Sequence of chain 1.A:
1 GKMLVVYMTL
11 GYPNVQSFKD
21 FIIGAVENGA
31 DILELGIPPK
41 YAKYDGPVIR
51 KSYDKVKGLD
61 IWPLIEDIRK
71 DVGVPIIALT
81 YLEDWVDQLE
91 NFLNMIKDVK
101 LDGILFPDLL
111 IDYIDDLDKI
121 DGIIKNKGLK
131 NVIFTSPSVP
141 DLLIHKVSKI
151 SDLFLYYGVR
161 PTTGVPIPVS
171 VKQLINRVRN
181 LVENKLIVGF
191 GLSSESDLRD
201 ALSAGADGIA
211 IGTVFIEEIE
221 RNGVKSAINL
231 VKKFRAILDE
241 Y

Binding-site contacts:
Ligand atom O2P contacts residue GLY212 of chain 1.A at 3.5 Å.
Ligand atom C1 contacts residue GLU34 of chain 1.A at 2.8 Å.
Ligand atom C2 contacts residue THR163 of chain 1.A at 3.3 Å.
Ligand atom O3P contacts residue ALA210 of chain 1.A at 3.9 Å.
Ligand atom C1 contacts residue TYR7 of chain 1.A at 4.0 Å (hydrophobic).
Ligand atom O1 contacts residue TYR156 of chain 1.A at 2.8 Å (h-bond).
Ligand atom C2 contacts residue ILE49 of chain 1.A at 4.2 Å (hydrophobic).
Ligand atom P contacts residue THR213 of chain 1.A at 3.7 Å.
Ligand atom O3P contacts residue GLY212 of chain 1.A at 3.1 Å (h-bond).
Ligand atom C3 contacts residue THR163 of chain 1.A at 3.8 Å.
Ligand atom O2P contacts residue GLY164 of chain 1.A at 4.0 Å.
Ligand atom O4P contacts residue GLY191 of chain 1.A at 2.7 Å (h-bond).
Ligand atom C3 contacts residue GLY212 of chain 1.A at 3.8 Å.
Ligand atom O2 contacts residue ASP45 of chain 1.A at 3.6 Å.
Ligand atom O3P contacts residue ILE211 of chain 1.A at 3.6 Å.
Ligand atom O1 contacts residue TYR7 of chain 1.A at 4.1 Å.
Ligand atom P contacts residue GLY212 of chain 1.A at 3.8 Å.
Ligand atom O2 contacts residue THR163 of chain 1.A at 3.4 Å.
Ligand atom O2P contacts residue ILE49 of chain 1.A at 3.8 Å.
Ligand atom O2 contacts residue ILE49 of chain 1.A at 3.4 Å.
Ligand atom O3P contacts residue THR213 of chain 1.A at 3.9 Å.
Ligand atom C3 contacts residue ILE49 of chain 1.A at 3.9 Å (hydrophobic).
Ligand atom O4P contacts residue PHE190 of chain 1.A at 3.1 Å.
Ligand atom O3P contacts residue GLY191 of chain 1.A at 3.7 Å.
Ligand atom O1P contacts residue PHE190 of chain 1.A at 4.0 Å.
Ligand atom P contacts residue PHE190 of chain 1.A at 4.0 Å.
Ligand atom O4P contacts residue THR213 of chain 1.A at 3.8 Å.
Ligand atom O1P contacts residue GLY212 of chain 1.A at 3.9 Å.
Ligand atom O3P contacts residue PHE190 of chain 1.A at 4.1 Å.
Ligand atom O2P contacts residue THR163 of chain 1.A at 4.0 Å.
Ligand atom C1 contacts residue TYR156 of chain 1.A at 3.5 Å (hydrophobic).
Ligand atom O1 contacts residue GLU34 of chain 1.A at 2.9 Å (salt-bridge).
Ligand atom P contacts residue THR163 of chain 1.A at 4.1 Å.
Ligand atom P contacts residue GLY191 of chain 1.A at 3.8 Å.
Ligand atom O4P contacts residue GLY164 of chain 1.A at 3.1 Å (h-bond).
Ligand atom O2P contacts residue THR213 of chain 1.A at 2.4 Å (h-bond).
Ligand atom O2 contacts residue TYR7 of chain 1.A at 4.0 Å.
Ligand atom O1 contacts residue ALA210 of chain 1.A at 4.1 Å.
Ligand atom O4P contacts residue THR163 of chain 1.A at 3.6 Å.
Ligand atom O1P contacts residue THR163 of chain 1.A at 3.6 Å.

The small molecule below binds the protein below.
Small molecule (SMILES): O=P(O)(O)OC[C@H](O)CO